This small molecule binds to this protein.
Small molecule (SMILES): O=C(O)[C@H](O)[C@@H](O)[C@@H](O)[C@H](O)CO

Sequence of chain 1.A:
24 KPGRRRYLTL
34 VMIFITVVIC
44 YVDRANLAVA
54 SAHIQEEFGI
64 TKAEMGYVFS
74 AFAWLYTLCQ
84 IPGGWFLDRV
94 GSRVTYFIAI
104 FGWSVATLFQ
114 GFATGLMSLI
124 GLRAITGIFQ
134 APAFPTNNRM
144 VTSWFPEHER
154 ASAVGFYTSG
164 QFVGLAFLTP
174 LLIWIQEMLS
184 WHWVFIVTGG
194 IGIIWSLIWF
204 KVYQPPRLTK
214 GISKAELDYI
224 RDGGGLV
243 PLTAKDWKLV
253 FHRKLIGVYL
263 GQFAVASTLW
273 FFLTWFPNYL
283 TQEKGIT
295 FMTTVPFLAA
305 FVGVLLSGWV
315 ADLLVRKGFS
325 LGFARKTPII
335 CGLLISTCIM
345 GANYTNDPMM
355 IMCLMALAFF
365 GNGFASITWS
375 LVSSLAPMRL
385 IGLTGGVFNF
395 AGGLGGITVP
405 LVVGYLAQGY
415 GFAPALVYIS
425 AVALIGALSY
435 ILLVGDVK

Binding-site contacts:
Ligand atom O4 contacts residue TYR79 of chain 1.A at 3.8 Å.
Ligand atom O5 contacts residue LEU271 of chain 1.A at 4.0 Å.
Ligand atom O3 contacts residue GLN164 of chain 1.A at 3.7 Å.
Ligand atom C1 contacts residue GLN164 of chain 1.A at 3.1 Å.
Ligand atom O4 contacts residue TRP272 of chain 1.A at 4.3 Å.
Ligand atom C5 contacts residue GLN264 of chain 1.A at 3.8 Å.
Ligand atom O6 contacts residue PHE137 of chain 1.A at 3.5 Å.
Ligand atom C6 contacts residue GLN164 of chain 1.A at 4.0 Å.
Ligand atom O2 contacts residue TRP373 of chain 1.A at 3.4 Å (h-bond).
Ligand atom O3 contacts residue TRP373 of chain 1.A at 2.8 Å (h-bond).
Ligand atom C2 contacts residue PHE137 of chain 1.A at 4.2 Å (hydrophobic).
Ligand atom C3 contacts residue TRP373 of chain 1.A at 4.2 Å (hydrophobic).
Ligand atom O2 contacts residue PHE137 of chain 1.A at 3.3 Å.
Ligand atom O6 contacts residue GLN164 of chain 1.A at 3.5 Å (h-bond).
Ligand atom C1 contacts residue TYR44 of chain 1.A at 3.9 Å (hydrophobic).
Ligand atom O5 contacts residue GLN264 of chain 1.A at 3.9 Å.
Ligand atom O1 contacts residue GLN164 of chain 1.A at 3.5 Å (h-bond).
Ligand atom O5 contacts residue SER370 of chain 1.A at 4.1 Å.
Ligand atom C5 contacts residue SER370 of chain 1.A at 3.4 Å.
Ligand atom O7 contacts residue TYR44 of chain 1.A at 3.8 Å.
Ligand atom O1 contacts residue TYR44 of chain 1.A at 3.0 Å (h-bond).
Ligand atom C4 contacts residue TYR79 of chain 1.A at 4.0 Å (hydrophobic).
Ligand atom O6 contacts residue TRP373 of chain 1.A at 4.4 Å.
Ligand atom C6 contacts residue ARG47 of chain 1.A at 4.3 Å.
Ligand atom C6 contacts residue ASN393 of chain 1.A at 4.3 Å.
Ligand atom O4 contacts residue TYR44 of chain 1.A at 3.7 Å.
Ligand atom O3 contacts residue SER370 of chain 1.A at 3.8 Å.
Ligand atom C3 contacts residue SER370 of chain 1.A at 3.8 Å.
Ligand atom O3 contacts residue THR161 of chain 1.A at 3.5 Å.
Ligand atom O7 contacts residue ARG47 of chain 1.A at 3.0 Å (salt-bridge).
Ligand atom C6 contacts residue TYR79 of chain 1.A at 3.6 Å (hydrophobic).
Ligand atom O4 contacts residue ASN393 of chain 1.A at 3.7 Å.
Ligand atom C4 contacts residue ASN393 of chain 1.A at 3.7 Å.
Ligand atom C3 contacts residue GLN164 of chain 1.A at 3.1 Å.
Ligand atom O7 contacts residue TYR79 of chain 1.A at 2.8 Å (h-bond).
Ligand atom C6 contacts residue PHE137 of chain 1.A at 3.9 Å (hydrophobic).
Ligand atom C6 contacts residue TYR44 of chain 1.A at 4.3 Å (hydrophobic).
Ligand atom O5 contacts residue ALA268 of chain 1.A at 3.5 Å.
Ligand atom C4 contacts residue PHE137 of chain 1.A at 3.9 Å (hydrophobic).
Ligand atom O1 contacts residue LEU271 of chain 1.A at 3.5 Å.